Sequence of chain 1.A:
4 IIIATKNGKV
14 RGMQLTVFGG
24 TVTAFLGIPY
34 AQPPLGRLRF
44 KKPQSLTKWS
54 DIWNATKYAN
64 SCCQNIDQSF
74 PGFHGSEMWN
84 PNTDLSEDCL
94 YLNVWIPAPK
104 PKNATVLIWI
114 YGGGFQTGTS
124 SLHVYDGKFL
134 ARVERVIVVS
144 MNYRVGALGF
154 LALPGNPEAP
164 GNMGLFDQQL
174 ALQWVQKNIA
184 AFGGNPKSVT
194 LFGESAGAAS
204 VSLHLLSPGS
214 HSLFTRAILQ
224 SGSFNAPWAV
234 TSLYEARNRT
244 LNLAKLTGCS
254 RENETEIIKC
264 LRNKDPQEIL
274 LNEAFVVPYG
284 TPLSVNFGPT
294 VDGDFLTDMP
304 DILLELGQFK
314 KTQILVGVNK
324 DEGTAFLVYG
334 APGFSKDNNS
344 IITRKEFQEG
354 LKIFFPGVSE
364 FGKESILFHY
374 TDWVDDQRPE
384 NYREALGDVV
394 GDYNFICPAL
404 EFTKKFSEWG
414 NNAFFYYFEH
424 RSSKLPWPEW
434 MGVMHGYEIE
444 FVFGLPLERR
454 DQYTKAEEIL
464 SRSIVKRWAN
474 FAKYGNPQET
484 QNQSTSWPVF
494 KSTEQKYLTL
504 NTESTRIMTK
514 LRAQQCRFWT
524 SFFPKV

This protein binds this small molecule.
Small molecule (SMILES): CC(=O)N[C@@H]1[C@@H](O)[C@H](O)[C@@H](CO)O[C@H]1O

Binding-site contacts:
Ligand atom C7 contacts residue ASN485 of chain 1.A at 3.4 Å.
Ligand atom C1 contacts residue ASN485 of chain 1.A at 1.4 Å.
Ligand atom C5 contacts residue ASN485 of chain 1.A at 3.7 Å.
Ligand atom O5 contacts residue ASN485 of chain 1.A at 2.4 Å (h-bond).
Ligand atom C7 contacts residue GLU482 of chain 1.A at 4.0 Å.
Ligand atom C2 contacts residue ASN485 of chain 1.A at 2.5 Å.
Ligand atom C8 contacts residue ARG465 of chain 1.A at 4.2 Å.
Ligand atom C8 contacts residue GLU482 of chain 1.A at 3.2 Å.
Ligand atom O3 contacts residue ARG465 of chain 1.A at 3.5 Å (salt-bridge).
Ligand atom O7 contacts residue GLU482 of chain 1.A at 4.4 Å.
Ligand atom C3 contacts residue ASN485 of chain 1.A at 3.8 Å.
Ligand atom N2 contacts residue ARG465 of chain 1.A at 4.3 Å.
Ligand atom C8 contacts residue LYS469 of chain 1.A at 3.9 Å.
Ligand atom C4 contacts residue ASN485 of chain 1.A at 4.2 Å.
Ligand atom O7 contacts residue ASN485 of chain 1.A at 3.4 Å (h-bond).
Ligand atom O7 contacts residue SER466 of chain 1.A at 4.3 Å.
Ligand atom N2 contacts residue ASN485 of chain 1.A at 2.9 Å (h-bond).
Ligand atom C7 contacts residue ARG465 of chain 1.A at 3.8 Å.
Ligand atom C8 contacts residue ASN485 of chain 1.A at 4.5 Å.
Ligand atom O7 contacts residue ARG465 of chain 1.A at 3.5 Å.